Binding-site contacts:
Ligand atom C16 contacts residue ARG628 of chain 1.G at 3.6 Å.
Ligand atom C22 contacts residue ASN607 of chain 1.G at 3.2 Å.
Ligand atom C6 contacts residue ALA46 of chain 1.H at 3.6 Å (hydrophobic).
Ligand atom N1 contacts residue MET108 of chain 1.H at 3.1 Å (h-bond).
Ligand atom C17 contacts residue ILE25 of chain 1.H at 3.3 Å (hydrophobic).
Ligand atom C22 contacts residue LYS35 of chain 1.H at 4.0 Å.
Ligand atom C20 contacts residue TYR107 of chain 1.H at 4.0 Å (hydrophobic).
Ligand atom C7 contacts residue PHE105 of chain 1.H at 3.9 Å (hydrophobic).
Ligand atom N3 contacts residue LEU158 of chain 1.H at 3.8 Å.
Ligand atom C8 contacts residue ALA46 of chain 1.H at 3.9 Å (hydrophobic).
Ligand atom C18 contacts residue ARG647 of chain 1.G at 3.9 Å.
Ligand atom N2 contacts residue LEU158 of chain 1.H at 4.0 Å.
Ligand atom C13 contacts residue GLU27 of chain 1.H at 3.8 Å.
Ligand atom C14 contacts residue ASP109 of chain 1.H at 3.8 Å.
Ligand atom N4 contacts residue GLU106 of chain 1.H at 3.9 Å.
Ligand atom C22 contacts residue TYR107 of chain 1.H at 3.5 Å (hydrophobic).
Ligand atom C17 contacts residue ARG628 of chain 1.G at 3.6 Å.
Ligand atom C1 contacts residue MET108 of chain 1.H at 3.8 Å (hydrophobic).
Ligand atom C20 contacts residue ASN607 of chain 1.G at 3.5 Å.
Ligand atom C22 contacts residue ILE609 of chain 1.G at 3.9 Å (hydrophobic).
Ligand atom C12 contacts residue GLY26 of chain 1.H at 3.9 Å.
Ligand atom C9 contacts residue LEU158 of chain 1.H at 3.9 Å (hydrophobic).
Ligand atom C8 contacts residue PHE105 of chain 1.H at 3.4 Å (hydrophobic).
Ligand atom C21 contacts residue TYR107 of chain 1.H at 3.5 Å (hydrophobic).
Ligand atom C15 contacts residue ARG628 of chain 1.G at 3.5 Å.
Ligand atom N4 contacts residue MET108 of chain 1.H at 3.2 Å (h-bond).
Ligand atom C12 contacts residue VAL33 of chain 1.H at 3.7 Å (hydrophobic).
Ligand atom O1 contacts residue ASP111 of chain 1.H at 3.7 Å.
Ligand atom C19 contacts residue ASN607 of chain 1.G at 3.5 Å.
Ligand atom C22 contacts residue ASN608 of chain 1.G at 4.0 Å.
Ligand atom C9 contacts residue ALA168 of chain 1.H at 3.5 Å (hydrophobic).
Ligand atom C18 contacts residue ILE25 of chain 1.H at 3.9 Å (hydrophobic).
Ligand atom N5 contacts residue LEU158 of chain 1.H at 3.7 Å.
Ligand atom C6 contacts residue GLU106 of chain 1.H at 3.1 Å.
Ligand atom C1 contacts residue ASP109 of chain 1.H at 3.9 Å.
Ligand atom C4 contacts residue LEU158 of chain 1.H at 3.5 Å (hydrophobic).
Ligand atom C5 contacts residue LEU158 of chain 1.H at 3.7 Å (hydrophobic).
Ligand atom C8 contacts residue VAL33 of chain 1.H at 3.9 Å (hydrophobic).
Ligand atom C18 contacts residue ARG628 of chain 1.G at 3.9 Å.
Ligand atom C6 contacts residue MET108 of chain 1.H at 3.7 Å (hydrophobic).

A small-molecule ligand and the protein it binds are described below.
Small molecule (SMILES): CC[C@H](CO)Nc1nc(NCCCc2cccc(C)c2)c2ncn(C(C)C)c2n1

Sequence of chain 1.G:
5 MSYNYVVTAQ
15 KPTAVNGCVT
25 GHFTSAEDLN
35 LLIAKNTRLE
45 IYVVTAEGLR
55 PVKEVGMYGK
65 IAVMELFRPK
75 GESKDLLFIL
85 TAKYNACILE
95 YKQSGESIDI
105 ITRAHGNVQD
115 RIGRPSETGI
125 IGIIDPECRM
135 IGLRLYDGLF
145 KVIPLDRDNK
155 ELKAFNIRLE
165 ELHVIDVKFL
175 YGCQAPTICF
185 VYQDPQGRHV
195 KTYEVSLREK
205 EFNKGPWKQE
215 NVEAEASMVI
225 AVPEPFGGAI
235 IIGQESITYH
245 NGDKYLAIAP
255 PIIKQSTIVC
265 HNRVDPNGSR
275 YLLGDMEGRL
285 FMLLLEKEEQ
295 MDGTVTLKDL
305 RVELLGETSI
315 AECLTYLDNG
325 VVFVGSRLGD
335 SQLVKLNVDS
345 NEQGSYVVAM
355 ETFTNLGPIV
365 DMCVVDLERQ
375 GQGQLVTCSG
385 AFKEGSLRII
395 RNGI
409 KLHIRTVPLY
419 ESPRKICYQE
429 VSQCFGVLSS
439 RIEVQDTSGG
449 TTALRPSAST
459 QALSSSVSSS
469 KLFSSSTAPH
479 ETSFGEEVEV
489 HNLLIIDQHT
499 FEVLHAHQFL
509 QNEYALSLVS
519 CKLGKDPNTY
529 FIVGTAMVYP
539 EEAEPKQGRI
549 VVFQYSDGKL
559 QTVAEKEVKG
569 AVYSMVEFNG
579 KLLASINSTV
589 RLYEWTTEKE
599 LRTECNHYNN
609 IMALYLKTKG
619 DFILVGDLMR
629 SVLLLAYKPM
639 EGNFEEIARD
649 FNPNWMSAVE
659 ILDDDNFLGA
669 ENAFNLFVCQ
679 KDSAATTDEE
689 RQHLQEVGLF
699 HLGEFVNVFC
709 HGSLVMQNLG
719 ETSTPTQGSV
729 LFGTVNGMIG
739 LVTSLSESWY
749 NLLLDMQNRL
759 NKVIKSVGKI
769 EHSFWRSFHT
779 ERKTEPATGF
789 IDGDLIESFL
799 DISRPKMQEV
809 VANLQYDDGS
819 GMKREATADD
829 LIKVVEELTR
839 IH

Sequence of chain 1.H:
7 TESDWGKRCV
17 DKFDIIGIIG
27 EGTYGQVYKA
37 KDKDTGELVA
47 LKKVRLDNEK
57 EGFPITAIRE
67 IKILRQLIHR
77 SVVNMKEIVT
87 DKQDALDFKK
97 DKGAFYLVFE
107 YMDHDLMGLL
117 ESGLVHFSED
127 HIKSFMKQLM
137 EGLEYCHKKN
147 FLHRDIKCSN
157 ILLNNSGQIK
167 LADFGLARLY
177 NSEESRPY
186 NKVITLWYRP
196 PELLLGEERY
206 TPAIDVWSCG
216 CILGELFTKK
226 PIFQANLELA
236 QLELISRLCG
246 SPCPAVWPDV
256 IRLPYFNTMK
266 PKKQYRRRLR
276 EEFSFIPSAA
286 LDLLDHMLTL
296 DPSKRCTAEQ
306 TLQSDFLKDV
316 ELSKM